Sequence of chain 1.B:
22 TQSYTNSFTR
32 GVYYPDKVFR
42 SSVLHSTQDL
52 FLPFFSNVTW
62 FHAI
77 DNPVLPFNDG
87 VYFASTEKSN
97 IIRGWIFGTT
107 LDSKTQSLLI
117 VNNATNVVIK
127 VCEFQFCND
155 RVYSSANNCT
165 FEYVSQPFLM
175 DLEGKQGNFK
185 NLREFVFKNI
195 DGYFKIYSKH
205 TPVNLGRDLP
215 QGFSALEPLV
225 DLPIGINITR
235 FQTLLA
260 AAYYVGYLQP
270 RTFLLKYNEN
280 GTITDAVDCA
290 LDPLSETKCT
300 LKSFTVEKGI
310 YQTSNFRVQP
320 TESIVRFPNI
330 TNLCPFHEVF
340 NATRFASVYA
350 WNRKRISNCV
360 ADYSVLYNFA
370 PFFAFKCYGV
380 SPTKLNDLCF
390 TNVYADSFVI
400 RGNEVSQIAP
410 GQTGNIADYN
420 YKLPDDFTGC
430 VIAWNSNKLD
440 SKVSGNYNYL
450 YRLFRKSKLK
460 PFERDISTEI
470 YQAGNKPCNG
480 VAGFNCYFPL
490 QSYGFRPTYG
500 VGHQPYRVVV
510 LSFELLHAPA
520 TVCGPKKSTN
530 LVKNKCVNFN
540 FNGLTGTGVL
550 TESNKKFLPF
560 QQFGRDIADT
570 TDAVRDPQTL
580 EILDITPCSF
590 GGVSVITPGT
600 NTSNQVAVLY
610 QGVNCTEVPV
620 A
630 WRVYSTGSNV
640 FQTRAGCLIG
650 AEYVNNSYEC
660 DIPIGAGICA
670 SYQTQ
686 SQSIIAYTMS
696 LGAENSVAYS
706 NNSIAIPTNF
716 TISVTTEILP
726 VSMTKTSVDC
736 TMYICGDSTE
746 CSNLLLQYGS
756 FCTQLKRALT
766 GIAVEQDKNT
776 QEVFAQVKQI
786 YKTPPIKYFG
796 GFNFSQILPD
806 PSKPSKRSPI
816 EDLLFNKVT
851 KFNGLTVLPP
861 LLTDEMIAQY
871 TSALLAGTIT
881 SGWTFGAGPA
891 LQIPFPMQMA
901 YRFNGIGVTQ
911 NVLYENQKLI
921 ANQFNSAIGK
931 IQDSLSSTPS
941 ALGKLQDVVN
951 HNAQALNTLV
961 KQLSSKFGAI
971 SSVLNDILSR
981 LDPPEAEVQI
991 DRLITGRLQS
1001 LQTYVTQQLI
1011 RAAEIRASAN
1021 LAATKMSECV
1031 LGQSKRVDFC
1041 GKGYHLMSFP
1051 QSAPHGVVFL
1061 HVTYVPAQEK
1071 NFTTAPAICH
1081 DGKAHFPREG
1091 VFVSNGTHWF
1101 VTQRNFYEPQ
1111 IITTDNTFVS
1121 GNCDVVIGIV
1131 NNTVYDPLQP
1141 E

The protein below binds the small molecule below.
Small molecule (SMILES): CC(=O)N[C@@H]1[C@@H](O)[C@H](O)[C@@H](CO)O[C@H]1O

Binding-site contacts:
Ligand atom N2 contacts residue ASN119 of chain 1.B at 2.9 Å (h-bond).
Ligand atom C8 contacts residue ASN119 of chain 1.B at 4.5 Å.
Ligand atom C1 contacts residue THR121 of chain 1.B at 4.0 Å.
Ligand atom C1 contacts residue ASN119 of chain 1.B at 1.4 Å.
Ligand atom C7 contacts residue ASN119 of chain 1.B at 3.3 Å.
Ligand atom C4 contacts residue ASN119 of chain 1.B at 4.2 Å.
Ligand atom O5 contacts residue ASN119 of chain 1.B at 2.4 Å (h-bond).
Ligand atom O7 contacts residue VAL124 of chain 1.B at 3.4 Å.
Ligand atom O7 contacts residue ASN119 of chain 1.B at 3.4 Å (h-bond).
Ligand atom C2 contacts residue ASN119 of chain 1.B at 2.4 Å.
Ligand atom C3 contacts residue ASN119 of chain 1.B at 3.8 Å.
Ligand atom C5 contacts residue THR121 of chain 1.B at 3.7 Å.
Ligand atom O5 contacts residue THR121 of chain 1.B at 2.9 Å (h-bond).
Ligand atom O6 contacts residue THR121 of chain 1.B at 4.1 Å.
Ligand atom C6 contacts residue THR121 of chain 1.B at 3.3 Å.
Ligand atom C5 contacts residue ASN119 of chain 1.B at 3.7 Å.